Binding-site contacts:
Ligand atom O5 contacts residue ASN31 of chain 1.A at 2.2 Å (h-bond).
Ligand atom O7 contacts residue ASN31 of chain 1.A at 4.5 Å.
Ligand atom N2 contacts residue ASN31 of chain 1.A at 2.9 Å (h-bond).
Ligand atom O6 contacts residue THR311 of chain 1.A at 4.0 Å.
Ligand atom C7 contacts residue ASN31 of chain 1.A at 4.0 Å.
Ligand atom O6 contacts residue ASN31 of chain 1.A at 4.5 Å.
Ligand atom C1 contacts residue ASN31 of chain 1.A at 1.3 Å.
Ligand atom C4 contacts residue ASN31 of chain 1.A at 4.2 Å.
Ligand atom C5 contacts residue ASN31 of chain 1.A at 3.5 Å.
Ligand atom C3 contacts residue ASN31 of chain 1.A at 3.8 Å.
Ligand atom O5 contacts residue THR311 of chain 1.A at 3.9 Å.
Ligand atom C1 contacts residue THR311 of chain 1.A at 4.3 Å.
Ligand atom C2 contacts residue ASN31 of chain 1.A at 2.5 Å.

The small molecule below binds the protein below.
Small molecule (SMILES): CC(=O)N[C@@H]1[C@@H](O)[C@H](O)[C@@H](CO)O[C@H]1O

Sequence of chain 1.A:
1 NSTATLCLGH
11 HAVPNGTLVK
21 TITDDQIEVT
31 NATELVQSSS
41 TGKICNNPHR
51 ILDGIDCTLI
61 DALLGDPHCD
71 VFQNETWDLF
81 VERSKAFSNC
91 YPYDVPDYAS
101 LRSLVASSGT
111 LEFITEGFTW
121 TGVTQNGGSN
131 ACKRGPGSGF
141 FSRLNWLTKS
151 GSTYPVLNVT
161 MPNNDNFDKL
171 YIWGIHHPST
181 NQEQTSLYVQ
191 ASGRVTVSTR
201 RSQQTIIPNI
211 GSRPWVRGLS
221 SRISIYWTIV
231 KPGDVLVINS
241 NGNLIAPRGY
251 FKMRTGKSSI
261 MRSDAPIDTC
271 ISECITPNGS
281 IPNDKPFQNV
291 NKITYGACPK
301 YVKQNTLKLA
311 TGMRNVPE